Binding-site contacts:
Ligand atom C1 contacts residue ASN1121 of chain 1.C at 1.4 Å.
Ligand atom C3 contacts residue ASN1121 of chain 1.C at 3.8 Å.
Ligand atom C7 contacts residue ASN1121 of chain 1.C at 4.0 Å.
Ligand atom C8 contacts residue ASN1121 of chain 1.C at 4.3 Å.
Ligand atom C2 contacts residue ASN1121 of chain 1.C at 2.5 Å.
Ligand atom C5 contacts residue ASN1121 of chain 1.C at 3.7 Å.
Ligand atom N2 contacts residue ASN1121 of chain 1.C at 2.9 Å (h-bond).
Ligand atom O5 contacts residue ASN1121 of chain 1.C at 2.4 Å (h-bond).
Ligand atom C4 contacts residue ASN1121 of chain 1.C at 4.2 Å.

Sequence of chain 1.C:
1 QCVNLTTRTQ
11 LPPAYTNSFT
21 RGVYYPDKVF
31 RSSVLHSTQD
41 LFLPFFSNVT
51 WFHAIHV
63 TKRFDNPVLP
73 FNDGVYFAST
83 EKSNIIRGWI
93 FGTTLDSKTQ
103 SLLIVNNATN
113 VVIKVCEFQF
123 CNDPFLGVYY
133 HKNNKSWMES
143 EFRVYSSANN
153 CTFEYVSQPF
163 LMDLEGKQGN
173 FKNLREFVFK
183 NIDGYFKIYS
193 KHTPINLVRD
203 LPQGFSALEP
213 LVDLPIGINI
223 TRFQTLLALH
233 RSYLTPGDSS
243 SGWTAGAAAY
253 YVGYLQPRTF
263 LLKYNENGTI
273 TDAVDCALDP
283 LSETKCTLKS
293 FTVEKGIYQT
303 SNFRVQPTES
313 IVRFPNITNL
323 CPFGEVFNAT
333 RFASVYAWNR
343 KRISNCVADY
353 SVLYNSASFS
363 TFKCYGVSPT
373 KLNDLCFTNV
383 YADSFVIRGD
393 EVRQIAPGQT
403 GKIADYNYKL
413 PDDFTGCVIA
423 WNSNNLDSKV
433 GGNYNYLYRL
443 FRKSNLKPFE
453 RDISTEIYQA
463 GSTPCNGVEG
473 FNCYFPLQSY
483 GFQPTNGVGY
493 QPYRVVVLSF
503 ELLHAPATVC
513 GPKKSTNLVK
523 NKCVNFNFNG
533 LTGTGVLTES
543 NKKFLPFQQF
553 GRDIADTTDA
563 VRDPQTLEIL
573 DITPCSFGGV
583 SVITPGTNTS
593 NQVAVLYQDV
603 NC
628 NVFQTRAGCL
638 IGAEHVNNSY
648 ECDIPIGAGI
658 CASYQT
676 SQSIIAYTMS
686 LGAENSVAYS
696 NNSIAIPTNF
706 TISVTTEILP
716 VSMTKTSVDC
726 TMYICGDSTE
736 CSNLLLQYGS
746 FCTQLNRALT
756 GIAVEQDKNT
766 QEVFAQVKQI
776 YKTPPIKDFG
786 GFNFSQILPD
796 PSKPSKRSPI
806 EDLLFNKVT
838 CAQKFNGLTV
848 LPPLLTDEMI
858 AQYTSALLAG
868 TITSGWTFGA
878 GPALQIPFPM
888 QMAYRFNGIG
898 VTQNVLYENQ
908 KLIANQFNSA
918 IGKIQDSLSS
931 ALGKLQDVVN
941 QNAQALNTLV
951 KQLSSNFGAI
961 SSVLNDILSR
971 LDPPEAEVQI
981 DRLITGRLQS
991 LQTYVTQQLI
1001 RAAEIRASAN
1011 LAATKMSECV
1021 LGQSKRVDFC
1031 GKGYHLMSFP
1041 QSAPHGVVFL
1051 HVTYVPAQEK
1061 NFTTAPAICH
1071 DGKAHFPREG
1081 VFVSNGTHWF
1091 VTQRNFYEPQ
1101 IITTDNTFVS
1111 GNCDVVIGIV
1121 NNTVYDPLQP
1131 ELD

The protein below binds the small molecule below.
Small molecule (SMILES): CC(=O)N[C@@H]1[C@@H](O)[C@H](O)[C@@H](CO)O[C@H]1O